A protein and the small-molecule ligand that binds it are described below.
Small molecule (SMILES): COC(=O)N1CCC[C@H](C(=O)Nc2ccc(Cl)c(F)c2)C1

Sequence of chain 1.A:
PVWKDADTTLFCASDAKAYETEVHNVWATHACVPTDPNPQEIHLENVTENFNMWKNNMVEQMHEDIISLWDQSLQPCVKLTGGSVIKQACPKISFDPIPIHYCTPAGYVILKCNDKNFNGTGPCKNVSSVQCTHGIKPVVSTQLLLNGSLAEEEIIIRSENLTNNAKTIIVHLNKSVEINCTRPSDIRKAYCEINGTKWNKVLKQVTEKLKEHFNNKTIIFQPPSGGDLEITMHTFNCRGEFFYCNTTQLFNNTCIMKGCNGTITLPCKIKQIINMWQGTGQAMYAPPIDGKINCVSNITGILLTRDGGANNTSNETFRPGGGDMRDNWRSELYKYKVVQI

Binding-site contacts:
Ligand atom N09 contacts residue ASN288 of chain 1.A at 2.7 Å (h-bond).
Ligand atom C01 contacts residue GLY336 of chain 1.A at 3.9 Å.
Ligand atom C11 contacts residue THR143 of chain 1.A at 3.8 Å.
Ligand atom F13 contacts residue THR143 of chain 1.A at 3.6 Å.
Ligand atom C10 contacts residue GLU239 of chain 1.A at 3.8 Å.
Ligand atom O08 contacts residue TRP290 of chain 1.A at 3.9 Å.
Ligand atom N09 contacts residue TRP290 of chain 1.A at 3.4 Å (h-bond).
Ligand atom N09 contacts residue GLU239 of chain 1.A at 3.5 Å.
Ligand atom F13 contacts residue THR244 of chain 1.A at 3.0 Å.
Ligand atom C12 contacts residue VAL141 of chain 1.A at 3.6 Å (hydrophobic).
Ligand atom N09 contacts residue MET289 of chain 1.A at 3.8 Å.
Ligand atom CL1 contacts residue VAL141 of chain 1.A at 3.8 Å.
Ligand atom C06 contacts residue ASN288 of chain 1.A at 3.6 Å.
Ligand atom CL1 contacts residue ASN246 of chain 1.A at 3.5 Å.
Ligand atom C19 contacts residue ASN288 of chain 1.A at 4.0 Å.
Ligand atom C17 contacts residue ASN288 of chain 1.A at 3.5 Å.
Ligand atom C06 contacts residue MET289 of chain 1.A at 3.8 Å (hydrophobic).
Ligand atom C18 contacts residue GLU239 of chain 1.A at 3.6 Å.
Ligand atom C07 contacts residue GLU239 of chain 1.A at 3.7 Å.
Ligand atom C12 contacts residue MET338 of chain 1.A at 3.9 Å (hydrophobic).
Ligand atom CL1 contacts residue PHE251 of chain 1.A at 3.6 Å.
Ligand atom C10 contacts residue ASN288 of chain 1.A at 3.6 Å.
Ligand atom C19 contacts residue ASP237 of chain 1.A at 3.4 Å.
Ligand atom C11 contacts residue MET338 of chain 1.A at 3.6 Å (hydrophobic).
Ligand atom C16 contacts residue TRP290 of chain 1.A at 3.9 Å (hydrophobic).
Ligand atom F13 contacts residue SER142 of chain 1.A at 3.3 Å.
Ligand atom C07 contacts residue TRP290 of chain 1.A at 3.7 Å (hydrophobic).
Ligand atom C14 contacts residue VAL141 of chain 1.A at 3.7 Å (hydrophobic).
Ligand atom C12 contacts residue THR244 of chain 1.A at 3.7 Å.
Ligand atom F13 contacts residue VAL141 of chain 1.A at 3.5 Å.
Ligand atom C17 contacts residue TRP290 of chain 1.A at 3.9 Å (hydrophobic).
Ligand atom C05 contacts residue GLY336 of chain 1.A at 3.8 Å.
Ligand atom C07 contacts residue ASN288 of chain 1.A at 3.6 Å.
Ligand atom F13 contacts residue MET338 of chain 1.A at 3.6 Å.
Ligand atom C16 contacts residue PHE251 of chain 1.A at 3.7 Å (hydrophobic).
Ligand atom O08 contacts residue GLU239 of chain 1.A at 3.9 Å.
Ligand atom C10 contacts residue TRP290 of chain 1.A at 3.7 Å (hydrophobic).
Ligand atom O08 contacts residue GLY336 of chain 1.A at 3.6 Å.
Ligand atom C14 contacts residue THR244 of chain 1.A at 3.7 Å.
Ligand atom CL1 contacts residue PHE245 of chain 1.A at 3.4 Å.